A small-molecule ligand and the protein it binds are described below.
Small molecule (SMILES): CC(CCO)CCO

Binding-site contacts:
Ligand atom O05 contacts residue PRO74 of chain 1.A at 4.3 Å.
Ligand atom O08 contacts residue ALA123 of chain 1.A at 4.1 Å.
Ligand atom C04 contacts residue PHE75 of chain 1.A at 3.7 Å (hydrophobic).
Ligand atom C07 contacts residue GLY76 of chain 1.A at 4.4 Å.
Ligand atom C01 contacts residue PHE126 of chain 1.A at 3.4 Å (hydrophobic).
Ligand atom C03 contacts residue PRO127 of chain 1.A at 4.2 Å (hydrophobic).
Ligand atom C02 contacts residue ALA123 of chain 1.A at 4.3 Å (hydrophobic).
Ligand atom C06 contacts residue LYS124 of chain 1.A at 4.4 Å.
Ligand atom C03 contacts residue PHE75 of chain 1.A at 3.5 Å (hydrophobic).
Ligand atom C06 contacts residue ALA123 of chain 1.A at 4.3 Å (hydrophobic).
Ligand atom C01 contacts residue LYS124 of chain 1.A at 3.6 Å.
Ligand atom C01 contacts residue PRO127 of chain 1.A at 3.7 Å (hydrophobic).
Ligand atom C01 contacts residue ALA123 of chain 1.A at 3.4 Å (hydrophobic).
Ligand atom C02 contacts residue GLY76 of chain 1.A at 4.4 Å.
Ligand atom C01 contacts residue GLY76 of chain 1.A at 4.0 Å.
Ligand atom C03 contacts residue GLY76 of chain 1.A at 3.7 Å.
Ligand atom O05 contacts residue PHE75 of chain 1.A at 2.7 Å (h-bond).
Ligand atom C07 contacts residue LYS124 of chain 1.A at 3.5 Å.
Ligand atom C07 contacts residue GLN77 of chain 1.A at 3.9 Å.
Ligand atom C01 contacts residue PHE125 of chain 1.A at 4.2 Å (hydrophobic).
Ligand atom O08 contacts residue LYS124 of chain 1.A at 3.2 Å (salt-bridge).
Ligand atom C04 contacts residue GLY76 of chain 1.A at 4.5 Å.
Ligand atom C02 contacts residue PRO127 of chain 1.A at 4.2 Å (hydrophobic).
Ligand atom O08 contacts residue GLN77 of chain 1.A at 3.7 Å.
Ligand atom O05 contacts residue GLY76 of chain 1.A at 3.9 Å.

Sequence of chain 1.A:
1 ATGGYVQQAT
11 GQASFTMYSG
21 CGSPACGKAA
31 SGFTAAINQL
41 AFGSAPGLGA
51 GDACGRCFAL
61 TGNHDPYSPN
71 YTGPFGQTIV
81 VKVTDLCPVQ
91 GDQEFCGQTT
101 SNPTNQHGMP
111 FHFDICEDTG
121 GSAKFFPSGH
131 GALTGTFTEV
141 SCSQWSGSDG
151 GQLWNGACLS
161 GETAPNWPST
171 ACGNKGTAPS